Sequence of chain 1.C:
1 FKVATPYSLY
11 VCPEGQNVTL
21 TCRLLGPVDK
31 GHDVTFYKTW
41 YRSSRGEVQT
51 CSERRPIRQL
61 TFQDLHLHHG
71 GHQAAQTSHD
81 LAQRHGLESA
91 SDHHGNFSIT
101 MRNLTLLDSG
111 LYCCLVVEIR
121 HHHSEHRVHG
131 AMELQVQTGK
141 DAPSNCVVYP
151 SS

Binding-site contacts:
Ligand atom C3 contacts residue ASN17 of chain 1.C at 3.8 Å.
Ligand atom N2 contacts residue ASN17 of chain 1.C at 2.9 Å (h-bond).
Ligand atom O6 contacts residue ARG102 of chain 1.C at 4.2 Å.
Ligand atom O5 contacts residue ARG102 of chain 1.C at 3.4 Å (salt-bridge).
Ligand atom C8 contacts residue ASN17 of chain 1.C at 4.3 Å.
Ligand atom C2 contacts residue ASN17 of chain 1.C at 2.4 Å.
Ligand atom O7 contacts residue ASN17 of chain 1.C at 4.1 Å.
Ligand atom C4 contacts residue ASN17 of chain 1.C at 4.2 Å.
Ligand atom C5 contacts residue ARG102 of chain 1.C at 4.4 Å.
Ligand atom C8 contacts residue GLN16 of chain 1.C at 3.8 Å.
Ligand atom C5 contacts residue ASN17 of chain 1.C at 3.7 Å.
Ligand atom C6 contacts residue ARG102 of chain 1.C at 4.2 Å.
Ligand atom C1 contacts residue ARG102 of chain 1.C at 3.9 Å.
Ligand atom C1 contacts residue ASN17 of chain 1.C at 1.5 Å.
Ligand atom C8 contacts residue GLY15 of chain 1.C at 3.7 Å.
Ligand atom C7 contacts residue ASN17 of chain 1.C at 3.7 Å.
Ligand atom O5 contacts residue ASN17 of chain 1.C at 2.4 Å (h-bond).

This protein binds this small molecule.
Small molecule (SMILES): CC(=O)N[C@@H]1[C@@H](O)[C@H](O)[C@@H](CO)O[C@H]1O